Binding-site contacts:
Ligand atom C5 contacts residue ILE23 of chain 1.B at 3.5 Å (hydrophobic).
Ligand atom C1 contacts residue MET82 of chain 1.B at 3.5 Å (hydrophobic).
Ligand atom F1 contacts residue MET82 of chain 1.B at 3.5 Å.
Ligand atom N1 contacts residue ILE148 of chain 1.B at 3.1 Å.
Ligand atom C3 contacts residue LYS38 of chain 1.B at 3.9 Å.
Ligand atom N3 contacts residue LEU84 of chain 1.B at 3.7 Å.
Ligand atom N1 contacts residue ILE23 of chain 1.B at 3.6 Å.
Ligand atom C4 contacts residue MET82 of chain 1.B at 3.5 Å (hydrophobic).
Ligand atom C15 contacts residue LEU85 of chain 1.B at 3.3 Å (hydrophobic).
Ligand atom O1 contacts residue LEU85 of chain 1.B at 3.1 Å (h-bond).
Ligand atom C6 contacts residue ILE23 of chain 1.B at 3.6 Å (hydrophobic).
Ligand atom C11 contacts residue MET82 of chain 1.B at 3.6 Å (hydrophobic).
Ligand atom C12 contacts residue GLU83 of chain 1.B at 3.4 Å.
Ligand atom F1 contacts residue MET80 of chain 1.B at 3.4 Å.
Ligand atom C13 contacts residue LEU135 of chain 1.B at 3.6 Å (hydrophobic).
Ligand atom C15 contacts residue LEU84 of chain 1.B at 3.6 Å (hydrophobic).
Ligand atom C12 contacts residue ALA36 of chain 1.B at 3.6 Å (hydrophobic).
Ligand atom C12 contacts residue MET82 of chain 1.B at 3.9 Å (hydrophobic).
Ligand atom F1 contacts residue LYS38 of chain 1.B at 3.8 Å.
Ligand atom C1 contacts residue TYR56 of chain 1.B at 3.6 Å (hydrophobic).
Ligand atom C11 contacts residue ALA36 of chain 1.B at 3.8 Å (hydrophobic).
Ligand atom N2 contacts residue ILE23 of chain 1.B at 3.4 Å.
Ligand atom O1 contacts residue GLY86 of chain 1.B at 2.7 Å (h-bond).
Ligand atom N3 contacts residue ALA36 of chain 1.B at 3.9 Å.
Ligand atom C2 contacts residue MET82 of chain 1.B at 3.2 Å (hydrophobic).
Ligand atom N3 contacts residue LEU85 of chain 1.B at 2.8 Å (h-bond).
Ligand atom C8 contacts residue ILE23 of chain 1.B at 3.8 Å (hydrophobic).
Ligand atom C7 contacts residue ILE23 of chain 1.B at 3.6 Å (hydrophobic).
Ligand atom C4 contacts residue ALA36 of chain 1.B at 3.8 Å (hydrophobic).
Ligand atom C9 contacts residue ILE148 of chain 1.B at 3.4 Å (hydrophobic).
Ligand atom C10 contacts residue LEU135 of chain 1.B at 3.9 Å (hydrophobic).
Ligand atom C14 contacts residue LEU135 of chain 1.B at 3.6 Å (hydrophobic).
Ligand atom C2 contacts residue MET80 of chain 1.B at 3.8 Å (hydrophobic).
Ligand atom N2 contacts residue ILE148 of chain 1.B at 3.7 Å.
Ligand atom C13 contacts residue LEU85 of chain 1.B at 3.9 Å (hydrophobic).
Ligand atom C15 contacts residue ILE15 of chain 1.B at 3.9 Å (hydrophobic).
Ligand atom C12 contacts residue LEU85 of chain 1.B at 3.5 Å (hydrophobic).
Ligand atom C5 contacts residue ALA36 of chain 1.B at 3.6 Å (hydrophobic).
Ligand atom C3 contacts residue MET82 of chain 1.B at 3.6 Å (hydrophobic).
Ligand atom O1 contacts residue LEU135 of chain 1.B at 3.3 Å.

Sequence of chain 1.B:
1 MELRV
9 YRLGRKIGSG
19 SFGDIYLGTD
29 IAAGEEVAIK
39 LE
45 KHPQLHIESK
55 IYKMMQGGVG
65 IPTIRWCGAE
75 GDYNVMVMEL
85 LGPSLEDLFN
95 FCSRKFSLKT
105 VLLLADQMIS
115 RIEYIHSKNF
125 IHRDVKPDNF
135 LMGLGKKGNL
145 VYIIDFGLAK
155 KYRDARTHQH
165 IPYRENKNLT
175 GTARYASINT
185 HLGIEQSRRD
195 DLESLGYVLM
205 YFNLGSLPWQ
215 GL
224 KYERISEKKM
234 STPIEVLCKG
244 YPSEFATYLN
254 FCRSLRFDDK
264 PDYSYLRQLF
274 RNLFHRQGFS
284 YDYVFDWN

A protein and the small-molecule ligand that binds it are described below.
Small molecule (SMILES): OCc1cc(-c2c[nH]nc2-c2ccc(F)cc2)ccn1